Sequence of chain 1.C:
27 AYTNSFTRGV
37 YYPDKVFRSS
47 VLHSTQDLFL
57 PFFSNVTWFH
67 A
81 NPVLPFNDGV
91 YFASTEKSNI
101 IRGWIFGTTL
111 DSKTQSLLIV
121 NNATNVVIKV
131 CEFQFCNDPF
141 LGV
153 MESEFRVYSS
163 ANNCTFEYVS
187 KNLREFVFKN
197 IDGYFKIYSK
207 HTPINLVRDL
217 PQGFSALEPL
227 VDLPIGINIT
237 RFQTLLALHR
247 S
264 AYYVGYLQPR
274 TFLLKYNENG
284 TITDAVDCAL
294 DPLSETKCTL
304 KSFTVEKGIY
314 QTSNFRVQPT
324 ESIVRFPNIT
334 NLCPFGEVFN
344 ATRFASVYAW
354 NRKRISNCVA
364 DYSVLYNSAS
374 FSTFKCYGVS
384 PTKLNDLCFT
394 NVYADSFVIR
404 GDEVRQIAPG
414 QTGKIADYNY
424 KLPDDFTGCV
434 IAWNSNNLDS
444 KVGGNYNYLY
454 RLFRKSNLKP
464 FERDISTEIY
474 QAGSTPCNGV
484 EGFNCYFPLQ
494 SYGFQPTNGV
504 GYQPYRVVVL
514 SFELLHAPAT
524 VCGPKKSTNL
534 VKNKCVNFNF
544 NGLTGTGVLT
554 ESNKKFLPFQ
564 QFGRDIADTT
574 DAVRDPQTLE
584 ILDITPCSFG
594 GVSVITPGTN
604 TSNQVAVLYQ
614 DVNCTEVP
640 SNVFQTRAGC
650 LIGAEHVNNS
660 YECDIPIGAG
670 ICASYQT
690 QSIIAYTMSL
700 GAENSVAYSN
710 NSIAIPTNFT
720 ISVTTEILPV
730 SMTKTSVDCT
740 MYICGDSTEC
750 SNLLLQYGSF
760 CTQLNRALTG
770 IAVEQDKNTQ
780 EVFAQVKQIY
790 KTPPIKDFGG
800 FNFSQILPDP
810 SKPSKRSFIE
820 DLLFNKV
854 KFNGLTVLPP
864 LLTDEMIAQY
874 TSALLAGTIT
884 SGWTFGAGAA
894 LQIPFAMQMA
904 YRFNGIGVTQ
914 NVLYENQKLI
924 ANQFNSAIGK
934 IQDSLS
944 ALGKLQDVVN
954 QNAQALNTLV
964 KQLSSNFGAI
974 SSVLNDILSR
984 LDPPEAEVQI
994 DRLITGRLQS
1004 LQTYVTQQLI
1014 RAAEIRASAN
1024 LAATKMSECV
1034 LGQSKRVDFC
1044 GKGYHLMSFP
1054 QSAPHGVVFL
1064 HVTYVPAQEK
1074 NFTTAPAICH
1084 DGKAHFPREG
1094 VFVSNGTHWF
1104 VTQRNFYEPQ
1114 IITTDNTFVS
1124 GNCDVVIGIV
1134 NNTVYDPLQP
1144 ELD

The small molecule below binds the protein below.
Small molecule (SMILES): CC(=O)N[C@@H]1[C@@H](O)[C@H](O)[C@@H](CO)O[C@H]1O

Binding-site contacts:
Ligand atom O6 contacts residue ASN603 of chain 1.C at 3.8 Å.
Ligand atom C2 contacts residue ASN603 of chain 1.C at 2.4 Å.
Ligand atom C1 contacts residue ASN603 of chain 1.C at 1.4 Å.
Ligand atom N2 contacts residue ASN603 of chain 1.C at 2.7 Å (h-bond).
Ligand atom O7 contacts residue ASN603 of chain 1.C at 3.6 Å (h-bond).
Ligand atom C5 contacts residue ASN603 of chain 1.C at 3.7 Å.
Ligand atom C7 contacts residue ASN603 of chain 1.C at 3.5 Å.
Ligand atom O5 contacts residue ASN603 of chain 1.C at 2.4 Å (h-bond).
Ligand atom C4 contacts residue ASN603 of chain 1.C at 4.2 Å.
Ligand atom C8 contacts residue ASN603 of chain 1.C at 4.5 Å.
Ligand atom O7 contacts residue THR604 of chain 1.C at 3.9 Å.
Ligand atom C3 contacts residue ASN603 of chain 1.C at 3.7 Å.